Binding-site contacts:
Ligand atom O35 contacts residue GLU166 of chain 2.A at 2.9 Å (salt-bridge).
Ligand atom C71 contacts residue ASN142 of chain 2.A at 3.4 Å.
Ligand atom C57 contacts residue CYS145 of chain 2.A at 2.8 Å (hydrophobic).
Ligand atom C71 contacts residue LEU141 of chain 2.A at 3.6 Å (hydrophobic).
Ligand atom O66 contacts residue HIS163 of chain 2.A at 2.7 Å (h-bond).
Ligand atom C82 contacts residue CYS145 of chain 2.A at 2.8 Å (hydrophobic).
Ligand atom C55 contacts residue HIS41 of chain 2.A at 3.6 Å.
Ligand atom C23 contacts residue GLN189 of chain 2.A at 3.6 Å.
Ligand atom O88 contacts residue GLY143 of chain 2.A at 2.7 Å (h-bond).
Ligand atom O19 contacts residue GLN189 of chain 2.A at 3.4 Å.
Ligand atom C5 contacts residue ASN142 of chain 2.A at 3.6 Å.
Ligand atom N69 contacts residue GLU166 of chain 2.A at 3.1 Å (salt-bridge).
Ligand atom C73 contacts residue ASN142 of chain 2.A at 3.3 Å.
Ligand atom C9 contacts residue ASP187 of chain 2.A at 3.4 Å.
Ligand atom N21 contacts residue GLU166 of chain 2.A at 2.9 Å (salt-bridge).
Ligand atom C13 contacts residue THR190 of chain 2.A at 3.1 Å.
Ligand atom C41 contacts residue GLN189 of chain 2.A at 3.6 Å.
Ligand atom C73 contacts residue LEU141 of chain 2.A at 3.6 Å (hydrophobic).
Ligand atom N69 contacts residue PHE140 of chain 2.A at 3.2 Å (h-bond).
Ligand atom O15 contacts residue MET165 of chain 2.A at 3.6 Å.
Ligand atom O88 contacts residue ASN142 of chain 2.A at 3.4 Å.
Ligand atom C37 contacts residue HIS164 of chain 2.A at 3.5 Å.
Ligand atom C11 contacts residue ARG188 of chain 2.A at 3.6 Å.
Ligand atom N33 contacts residue GLN189 of chain 2.A at 2.9 Å (h-bond).
Ligand atom O66 contacts residue GLU166 of chain 2.A at 3.5 Å.
Ligand atom O66 contacts residue PHE140 of chain 2.A at 3.4 Å.
Ligand atom O35 contacts residue MET165 of chain 2.A at 3.3 Å.
Ligand atom C65 contacts residue GLU166 of chain 2.A at 3.5 Å.
Ligand atom N49 contacts residue HIS164 of chain 2.A at 3.1 Å (h-bond).
Ligand atom C4 contacts residue THR190 of chain 2.A at 3.3 Å.
Ligand atom O66 contacts residue HIS172 of chain 2.A at 3.3 Å.
Ligand atom C11 contacts residue ASP187 of chain 2.A at 3.4 Å.
Ligand atom C2 contacts residue GLN189 of chain 2.A at 3.6 Å.
Ligand atom C2 contacts residue THR190 of chain 2.A at 3.4 Å.
Ligand atom N49 contacts residue CYS145 of chain 2.A at 2.9 Å (h-bond).
Ligand atom C59 contacts residue CYS145 of chain 2.A at 3.3 Å (hydrophobic).
Ligand atom C9 contacts residue TYR54 of chain 2.A at 3.7 Å (hydrophobic).
Ligand atom C6 contacts residue GLN192 of chain 2.A at 3.4 Å.
Ligand atom C63 contacts residue CYS145 of chain 2.A at 1.8 Å (hydrophobic).
Ligand atom C8 contacts residue PRO168 of chain 2.A at 3.5 Å (hydrophobic).

Sequence of chain 2.A:
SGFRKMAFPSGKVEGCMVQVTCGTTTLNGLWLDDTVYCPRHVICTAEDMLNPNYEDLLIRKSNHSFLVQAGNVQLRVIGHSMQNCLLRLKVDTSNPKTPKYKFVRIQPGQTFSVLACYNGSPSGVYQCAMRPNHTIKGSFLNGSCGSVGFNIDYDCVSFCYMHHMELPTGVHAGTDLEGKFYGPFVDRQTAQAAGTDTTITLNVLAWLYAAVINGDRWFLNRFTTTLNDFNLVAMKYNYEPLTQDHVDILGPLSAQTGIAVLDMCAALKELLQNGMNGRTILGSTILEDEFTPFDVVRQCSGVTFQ

Sequence of chain 1.A:
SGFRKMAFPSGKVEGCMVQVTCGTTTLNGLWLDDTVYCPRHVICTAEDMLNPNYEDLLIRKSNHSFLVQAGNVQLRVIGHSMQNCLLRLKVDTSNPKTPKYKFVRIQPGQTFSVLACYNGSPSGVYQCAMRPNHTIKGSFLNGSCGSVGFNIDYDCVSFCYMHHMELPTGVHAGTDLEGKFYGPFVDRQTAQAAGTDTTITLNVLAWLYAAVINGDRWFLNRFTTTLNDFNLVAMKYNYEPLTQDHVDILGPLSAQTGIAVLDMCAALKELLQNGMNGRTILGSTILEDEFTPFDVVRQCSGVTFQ

This protein binds this small molecule.
Small molecule (SMILES): CCOC(=O)CC[C@H](C[C@@H]1CCNC1=O)NC(=O)[C@H](Cc1ccccc1)NC(=O)[C@H](COC(C)(C)C)NC(=O)OCc1ccccc1